The protein below binds the small molecule below.
Small molecule (SMILES): CC(=O)N[C@@H]1[C@@H](O)[C@H](O)[C@@H](CO)O[C@H]1O

Sequence of chain 1.G:
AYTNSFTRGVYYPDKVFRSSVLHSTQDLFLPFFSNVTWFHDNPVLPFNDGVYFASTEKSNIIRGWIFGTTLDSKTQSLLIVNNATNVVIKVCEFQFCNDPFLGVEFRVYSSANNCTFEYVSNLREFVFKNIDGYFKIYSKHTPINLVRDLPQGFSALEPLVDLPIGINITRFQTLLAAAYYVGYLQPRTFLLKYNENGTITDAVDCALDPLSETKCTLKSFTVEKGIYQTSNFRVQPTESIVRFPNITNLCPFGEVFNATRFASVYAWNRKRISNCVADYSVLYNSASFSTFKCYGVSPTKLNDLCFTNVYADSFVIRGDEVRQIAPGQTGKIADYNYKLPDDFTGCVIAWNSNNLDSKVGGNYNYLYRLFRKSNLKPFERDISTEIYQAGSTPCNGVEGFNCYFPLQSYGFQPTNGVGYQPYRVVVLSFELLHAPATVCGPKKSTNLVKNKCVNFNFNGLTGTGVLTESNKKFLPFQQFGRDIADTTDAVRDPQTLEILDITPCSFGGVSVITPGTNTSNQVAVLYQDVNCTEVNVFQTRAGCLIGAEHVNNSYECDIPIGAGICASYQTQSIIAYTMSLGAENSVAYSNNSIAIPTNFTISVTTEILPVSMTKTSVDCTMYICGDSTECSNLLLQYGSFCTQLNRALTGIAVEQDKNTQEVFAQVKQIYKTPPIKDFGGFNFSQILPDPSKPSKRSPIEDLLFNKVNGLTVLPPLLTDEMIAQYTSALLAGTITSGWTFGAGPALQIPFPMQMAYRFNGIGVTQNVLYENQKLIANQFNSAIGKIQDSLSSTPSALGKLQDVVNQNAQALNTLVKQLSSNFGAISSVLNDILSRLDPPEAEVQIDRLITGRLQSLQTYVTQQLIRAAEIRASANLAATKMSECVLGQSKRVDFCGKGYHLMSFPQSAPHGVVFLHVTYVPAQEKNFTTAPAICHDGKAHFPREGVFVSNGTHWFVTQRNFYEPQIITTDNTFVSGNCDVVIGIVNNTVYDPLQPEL

Binding-site contacts:
Ligand atom C1 contacts residue ASN331 of chain 1.G at 1.5 Å.
Ligand atom C5 contacts residue ASN331 of chain 1.G at 3.8 Å.
Ligand atom C2 contacts residue ASN331 of chain 1.G at 2.5 Å.
Ligand atom O5 contacts residue ASN331 of chain 1.G at 2.4 Å (h-bond).
Ligand atom N2 contacts residue GLN580 of chain 1.G at 3.0 Å (h-bond).
Ligand atom C7 contacts residue ASN331 of chain 1.G at 3.2 Å.
Ligand atom C8 contacts residue GLN580 of chain 1.G at 3.4 Å.
Ligand atom C8 contacts residue ASN331 of chain 1.G at 3.9 Å.
Ligand atom C8 contacts residue PRO579 of chain 1.G at 3.5 Å (hydrophobic).
Ligand atom N2 contacts residue ASN331 of chain 1.G at 3.0 Å (h-bond).
Ligand atom O7 contacts residue ASN331 of chain 1.G at 3.0 Å (h-bond).
Ligand atom C7 contacts residue GLN580 of chain 1.G at 3.6 Å.
Ligand atom C2 contacts residue GLN580 of chain 1.G at 4.1 Å.
Ligand atom C3 contacts residue GLN580 of chain 1.G at 4.1 Å.
Ligand atom C4 contacts residue ASN331 of chain 1.G at 4.3 Å.
Ligand atom O3 contacts residue GLN580 of chain 1.G at 4.1 Å.
Ligand atom C3 contacts residue ASN331 of chain 1.G at 3.9 Å.